This protein binds this small molecule.
Small molecule (SMILES): OC[C@H]1O[C@H](O)[C@H](O)[C@@H](O)[C@@H]1O

Sequence of chain 2.B:
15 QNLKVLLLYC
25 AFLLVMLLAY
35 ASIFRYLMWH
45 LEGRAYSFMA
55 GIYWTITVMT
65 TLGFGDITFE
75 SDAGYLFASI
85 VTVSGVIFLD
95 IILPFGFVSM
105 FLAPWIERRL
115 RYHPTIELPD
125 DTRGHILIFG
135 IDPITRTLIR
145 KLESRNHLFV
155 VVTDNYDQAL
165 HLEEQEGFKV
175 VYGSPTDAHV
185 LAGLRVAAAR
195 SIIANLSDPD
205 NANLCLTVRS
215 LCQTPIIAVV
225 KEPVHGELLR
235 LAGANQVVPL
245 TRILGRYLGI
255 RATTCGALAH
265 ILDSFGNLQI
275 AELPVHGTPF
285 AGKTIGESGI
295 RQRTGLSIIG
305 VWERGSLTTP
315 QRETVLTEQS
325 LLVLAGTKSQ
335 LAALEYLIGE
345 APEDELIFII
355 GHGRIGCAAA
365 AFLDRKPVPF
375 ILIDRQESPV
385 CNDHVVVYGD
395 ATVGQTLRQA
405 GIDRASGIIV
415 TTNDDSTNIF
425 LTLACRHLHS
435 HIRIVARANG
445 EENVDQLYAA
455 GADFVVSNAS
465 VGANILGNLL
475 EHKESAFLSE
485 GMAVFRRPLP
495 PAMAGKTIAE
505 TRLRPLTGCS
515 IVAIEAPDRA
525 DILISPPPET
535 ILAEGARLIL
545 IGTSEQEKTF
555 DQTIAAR

Binding-site contacts:
Ligand atom C6 contacts residue TRP43 of chain 2.B at 4.3 Å (hydrophobic).
Ligand atom O3 contacts residue TRP43 of chain 2.B at 4.0 Å.
Ligand atom C6 contacts residue ARG39 of chain 2.B at 4.3 Å.
Ligand atom O6 contacts residue ARG39 of chain 2.B at 3.5 Å (salt-bridge).
Ligand atom C1 contacts residue TRP43 of chain 2.B at 4.4 Å (hydrophobic).
Ligand atom O6 contacts residue ALA49 of chain 2.B at 4.1 Å.
Ligand atom O4 contacts residue ALA49 of chain 2.B at 3.4 Å.
Ligand atom C4 contacts residue ALA49 of chain 2.B at 4.0 Å (hydrophobic).
Ligand atom O5 contacts residue TRP43 of chain 2.B at 4.0 Å.
Ligand atom O6 contacts residue TYR50 of chain 2.B at 3.5 Å (h-bond).
Ligand atom C2 contacts residue TRP43 of chain 2.B at 4.2 Å (hydrophobic).
Ligand atom C4 contacts residue TRP43 of chain 2.B at 4.3 Å (hydrophobic).